A small-molecule ligand and the protein it binds are described below.
Small molecule (SMILES): CC(=O)N[C@@H]1[C@@H](O)[C@H](O)[C@@H](CO)O[C@H]1O

Sequence of chain 1.B:
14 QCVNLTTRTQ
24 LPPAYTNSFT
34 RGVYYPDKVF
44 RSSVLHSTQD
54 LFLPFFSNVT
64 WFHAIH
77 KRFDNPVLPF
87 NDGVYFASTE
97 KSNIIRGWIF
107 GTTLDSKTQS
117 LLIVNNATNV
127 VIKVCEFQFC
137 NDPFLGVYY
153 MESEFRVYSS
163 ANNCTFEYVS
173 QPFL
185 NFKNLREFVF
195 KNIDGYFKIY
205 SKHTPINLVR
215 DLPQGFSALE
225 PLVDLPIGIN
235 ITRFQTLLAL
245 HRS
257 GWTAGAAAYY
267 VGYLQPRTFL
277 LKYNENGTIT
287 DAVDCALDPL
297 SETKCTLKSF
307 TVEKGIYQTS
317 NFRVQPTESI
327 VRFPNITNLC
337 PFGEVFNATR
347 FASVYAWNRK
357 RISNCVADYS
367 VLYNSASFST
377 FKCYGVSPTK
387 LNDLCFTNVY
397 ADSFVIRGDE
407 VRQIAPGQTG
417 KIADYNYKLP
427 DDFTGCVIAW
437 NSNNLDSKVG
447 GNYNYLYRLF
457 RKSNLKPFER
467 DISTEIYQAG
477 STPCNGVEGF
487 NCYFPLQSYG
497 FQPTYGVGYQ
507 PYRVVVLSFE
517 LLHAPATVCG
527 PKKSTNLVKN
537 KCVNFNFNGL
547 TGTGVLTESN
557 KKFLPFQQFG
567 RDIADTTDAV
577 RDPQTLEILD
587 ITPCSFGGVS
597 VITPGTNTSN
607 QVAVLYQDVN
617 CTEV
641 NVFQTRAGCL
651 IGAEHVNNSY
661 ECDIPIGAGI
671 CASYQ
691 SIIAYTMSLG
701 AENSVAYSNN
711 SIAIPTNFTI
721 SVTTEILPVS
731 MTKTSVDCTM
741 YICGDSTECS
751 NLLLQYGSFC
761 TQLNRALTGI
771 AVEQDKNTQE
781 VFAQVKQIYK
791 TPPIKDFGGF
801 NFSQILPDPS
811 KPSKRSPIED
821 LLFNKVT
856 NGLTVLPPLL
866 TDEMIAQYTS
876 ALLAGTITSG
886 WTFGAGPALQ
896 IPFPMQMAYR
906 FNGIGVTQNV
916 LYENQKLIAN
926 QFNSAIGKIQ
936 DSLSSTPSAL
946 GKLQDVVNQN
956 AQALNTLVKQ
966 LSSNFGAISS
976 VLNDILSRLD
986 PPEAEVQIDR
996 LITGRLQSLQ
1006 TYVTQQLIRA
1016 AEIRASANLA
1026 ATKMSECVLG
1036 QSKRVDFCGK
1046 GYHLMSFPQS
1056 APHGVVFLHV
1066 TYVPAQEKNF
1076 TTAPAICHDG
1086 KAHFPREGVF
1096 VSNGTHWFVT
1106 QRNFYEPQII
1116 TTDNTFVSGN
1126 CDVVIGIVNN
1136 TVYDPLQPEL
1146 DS

Binding-site contacts:
Ligand atom C5 contacts residue ASN709 of chain 1.A at 3.7 Å.
Ligand atom O5 contacts residue ASN709 of chain 1.A at 2.4 Å (h-bond).
Ligand atom C8 contacts residue ILE1130 of chain 1.A at 4.2 Å (hydrophobic).
Ligand atom C8 contacts residue ASN709 of chain 1.A at 4.3 Å.
Ligand atom C1 contacts residue ASP796 of chain 1.B at 4.1 Å.
Ligand atom O5 contacts residue ASP796 of chain 1.B at 3.8 Å.
Ligand atom O7 contacts residue ASN709 of chain 1.A at 3.2 Å (h-bond).
Ligand atom C3 contacts residue ASN709 of chain 1.A at 3.8 Å.
Ligand atom C4 contacts residue ASN709 of chain 1.A at 4.2 Å.
Ligand atom C2 contacts residue ASN709 of chain 1.A at 2.4 Å.
Ligand atom N2 contacts residue ASN709 of chain 1.A at 2.8 Å (h-bond).
Ligand atom C7 contacts residue ASN709 of chain 1.A at 3.2 Å.
Ligand atom C1 contacts residue ASN709 of chain 1.A at 1.4 Å.
Ligand atom C8 contacts residue GLY1131 of chain 1.A at 3.7 Å.

Sequence of chain 1.A:
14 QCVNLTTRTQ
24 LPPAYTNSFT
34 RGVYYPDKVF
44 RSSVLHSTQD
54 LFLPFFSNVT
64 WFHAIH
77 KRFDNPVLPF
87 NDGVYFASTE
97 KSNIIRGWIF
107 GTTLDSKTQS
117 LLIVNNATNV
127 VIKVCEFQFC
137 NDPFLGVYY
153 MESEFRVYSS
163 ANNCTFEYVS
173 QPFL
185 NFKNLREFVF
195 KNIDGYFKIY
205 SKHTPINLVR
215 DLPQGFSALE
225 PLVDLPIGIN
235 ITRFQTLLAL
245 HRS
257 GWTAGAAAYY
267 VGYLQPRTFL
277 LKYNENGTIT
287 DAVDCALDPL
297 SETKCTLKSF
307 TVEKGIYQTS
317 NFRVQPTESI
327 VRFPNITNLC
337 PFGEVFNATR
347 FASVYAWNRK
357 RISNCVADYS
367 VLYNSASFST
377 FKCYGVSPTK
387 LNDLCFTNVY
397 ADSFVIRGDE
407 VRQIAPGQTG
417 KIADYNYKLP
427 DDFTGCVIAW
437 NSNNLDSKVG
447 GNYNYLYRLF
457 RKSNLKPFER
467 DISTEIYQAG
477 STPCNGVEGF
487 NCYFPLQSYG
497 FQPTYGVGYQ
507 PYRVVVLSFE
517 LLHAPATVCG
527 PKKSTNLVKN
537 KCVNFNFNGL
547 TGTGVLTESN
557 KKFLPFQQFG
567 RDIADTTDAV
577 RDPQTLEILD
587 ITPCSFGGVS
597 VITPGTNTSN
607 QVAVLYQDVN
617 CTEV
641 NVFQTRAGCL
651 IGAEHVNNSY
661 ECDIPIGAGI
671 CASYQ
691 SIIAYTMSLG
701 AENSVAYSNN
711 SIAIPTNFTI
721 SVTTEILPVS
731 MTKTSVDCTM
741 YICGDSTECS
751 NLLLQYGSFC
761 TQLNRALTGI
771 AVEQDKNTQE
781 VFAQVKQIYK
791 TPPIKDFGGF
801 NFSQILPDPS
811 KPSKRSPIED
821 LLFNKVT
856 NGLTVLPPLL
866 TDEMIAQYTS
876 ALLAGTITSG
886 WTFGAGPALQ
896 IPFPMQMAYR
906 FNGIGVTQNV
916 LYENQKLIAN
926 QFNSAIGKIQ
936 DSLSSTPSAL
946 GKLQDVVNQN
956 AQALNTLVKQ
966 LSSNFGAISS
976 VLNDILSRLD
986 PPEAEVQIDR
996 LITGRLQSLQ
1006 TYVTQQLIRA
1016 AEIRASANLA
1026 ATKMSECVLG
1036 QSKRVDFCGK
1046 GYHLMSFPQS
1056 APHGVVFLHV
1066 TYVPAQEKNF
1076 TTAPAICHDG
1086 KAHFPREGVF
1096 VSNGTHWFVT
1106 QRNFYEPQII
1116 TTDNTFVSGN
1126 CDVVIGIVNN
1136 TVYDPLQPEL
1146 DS